Binding-site contacts:
Ligand atom O7 contacts residue ASN231 of chain 1.A at 3.0 Å (h-bond).
Ligand atom C3 contacts residue ASN231 of chain 1.A at 3.8 Å.
Ligand atom N2 contacts residue ASN231 of chain 1.A at 2.9 Å (h-bond).
Ligand atom C4 contacts residue ASN231 of chain 1.A at 4.2 Å.
Ligand atom C5 contacts residue ASN231 of chain 1.A at 3.7 Å.
Ligand atom C8 contacts residue ASN231 of chain 1.A at 4.3 Å.
Ligand atom C2 contacts residue ASN231 of chain 1.A at 2.5 Å.
Ligand atom C7 contacts residue ASN231 of chain 1.A at 3.1 Å.
Ligand atom C1 contacts residue ASN231 of chain 1.A at 1.4 Å.
Ligand atom O5 contacts residue ASN231 of chain 1.A at 2.4 Å (h-bond).

Sequence of chain 1.A:
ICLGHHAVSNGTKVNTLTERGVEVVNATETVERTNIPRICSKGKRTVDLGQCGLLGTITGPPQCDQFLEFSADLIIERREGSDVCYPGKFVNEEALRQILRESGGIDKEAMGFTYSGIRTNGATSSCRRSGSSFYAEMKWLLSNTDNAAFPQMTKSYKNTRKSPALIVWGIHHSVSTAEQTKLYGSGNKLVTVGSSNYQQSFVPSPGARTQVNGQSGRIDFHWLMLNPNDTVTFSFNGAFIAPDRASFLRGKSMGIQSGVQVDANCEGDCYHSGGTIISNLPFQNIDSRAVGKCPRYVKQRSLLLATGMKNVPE

The protein below binds the small molecule below.
Small molecule (SMILES): CC(=O)N[C@@H]1[C@@H](O)[C@H](O)[C@@H](CO)O[C@H]1O